Sequence of chain 1.C:
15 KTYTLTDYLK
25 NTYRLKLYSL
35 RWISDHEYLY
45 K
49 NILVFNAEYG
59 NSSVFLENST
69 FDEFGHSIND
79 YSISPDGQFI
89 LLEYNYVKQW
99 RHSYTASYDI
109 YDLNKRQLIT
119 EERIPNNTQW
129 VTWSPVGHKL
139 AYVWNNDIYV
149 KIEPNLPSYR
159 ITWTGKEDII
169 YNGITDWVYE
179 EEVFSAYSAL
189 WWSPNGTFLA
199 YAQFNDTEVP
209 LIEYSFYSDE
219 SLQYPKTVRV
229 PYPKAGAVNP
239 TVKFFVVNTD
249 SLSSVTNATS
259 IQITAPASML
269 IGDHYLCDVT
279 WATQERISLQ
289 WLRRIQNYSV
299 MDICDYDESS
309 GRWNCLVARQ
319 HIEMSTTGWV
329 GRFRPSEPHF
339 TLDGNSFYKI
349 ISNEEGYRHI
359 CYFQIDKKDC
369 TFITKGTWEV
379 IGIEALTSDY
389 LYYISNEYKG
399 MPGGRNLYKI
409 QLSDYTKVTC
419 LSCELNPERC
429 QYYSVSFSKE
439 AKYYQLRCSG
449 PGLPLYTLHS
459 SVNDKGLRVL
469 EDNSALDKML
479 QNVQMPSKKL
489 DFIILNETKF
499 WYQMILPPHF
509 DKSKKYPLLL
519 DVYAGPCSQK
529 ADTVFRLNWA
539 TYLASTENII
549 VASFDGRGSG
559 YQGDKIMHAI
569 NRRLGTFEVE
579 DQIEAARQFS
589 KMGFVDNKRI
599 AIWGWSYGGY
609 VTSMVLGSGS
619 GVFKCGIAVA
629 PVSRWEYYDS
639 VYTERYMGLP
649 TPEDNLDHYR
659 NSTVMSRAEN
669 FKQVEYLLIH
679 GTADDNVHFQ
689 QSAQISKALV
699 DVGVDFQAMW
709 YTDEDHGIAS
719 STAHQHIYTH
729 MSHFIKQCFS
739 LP

The small molecule below binds the protein below.
Small molecule (SMILES): CC(=O)N[C@@H]1[C@@H](O)[C@H](O)[C@@H](CO)O[C@H]1O

Binding-site contacts:
Ligand atom C3 contacts residue ASN124 of chain 1.C at 3.8 Å.
Ligand atom C1 contacts residue ASN124 of chain 1.C at 1.4 Å.
Ligand atom C4 contacts residue ASN124 of chain 1.C at 4.2 Å.
Ligand atom N2 contacts residue ASN124 of chain 1.C at 2.8 Å (h-bond).
Ligand atom C2 contacts residue ASN124 of chain 1.C at 2.4 Å.
Ligand atom C8 contacts residue PRO123 of chain 1.C at 4.0 Å (hydrophobic).
Ligand atom C8 contacts residue ARG121 of chain 1.C at 4.1 Å.
Ligand atom C5 contacts residue ASN124 of chain 1.C at 3.7 Å.
Ligand atom C8 contacts residue ILE122 of chain 1.C at 3.8 Å (hydrophobic).
Ligand atom C7 contacts residue ASN124 of chain 1.C at 3.6 Å.
Ligand atom C8 contacts residue ASN124 of chain 1.C at 4.4 Å.
Ligand atom O7 contacts residue ASN124 of chain 1.C at 4.0 Å.
Ligand atom O5 contacts residue ASN124 of chain 1.C at 2.4 Å (h-bond).